Binding-site contacts:
Ligand atom O2P contacts residue ARG156 of chain 1.B at 4.3 Å.
Ligand atom O3P contacts residue GLY155 of chain 1.B at 3.6 Å.
Ligand atom C3' contacts residue ARG156 of chain 1.B at 4.2 Å.
Ligand atom C3 contacts residue LEU40 of chain 1.B at 3.3 Å (hydrophobic).
Ligand atom C2 contacts residue SER131 of chain 1.B at 4.0 Å.
Ligand atom C2 contacts residue LEU130 of chain 1.B at 3.5 Å (hydrophobic).
Ligand atom O3P contacts residue SER129 of chain 1.B at 2.4 Å (h-bond).
Ligand atom C1 contacts residue ARG156 of chain 1.B at 4.5 Å.
Ligand atom O2P contacts residue CYS152 of chain 1.B at 4.5 Å.
Ligand atom O3P contacts residue ARG157 of chain 1.B at 4.1 Å.
Ligand atom C3 contacts residue LEU130 of chain 1.B at 4.2 Å (hydrophobic).
Ligand atom C2 contacts residue SER129 of chain 1.B at 4.0 Å.
Ligand atom O3P contacts residue ARG156 of chain 1.B at 2.9 Å (salt-bridge).
Ligand atom C1 contacts residue ARG157 of chain 1.B at 4.2 Å.
Ligand atom C1' contacts residue ILE154 of chain 1.B at 4.3 Å (hydrophobic).
Ligand atom C3 contacts residue ARG156 of chain 1.B at 3.8 Å.
Ligand atom C3' contacts residue GLY155 of chain 1.B at 4.2 Å.
Ligand atom P contacts residue ARG156 of chain 1.B at 4.0 Å.
Ligand atom C2 contacts residue HIS63 of chain 1.B at 4.3 Å.
Ligand atom O2P contacts residue GLY155 of chain 1.B at 4.5 Å.
Ligand atom P contacts residue SER129 of chain 1.B at 1.5 Å.
Ligand atom C2' contacts residue HIS63 of chain 1.B at 3.5 Å.
Ligand atom O1P contacts residue HIS63 of chain 1.B at 4.0 Å.
Ligand atom O2P contacts residue HIS63 of chain 1.B at 3.2 Å (h-bond).
Ligand atom P contacts residue HIS63 of chain 1.B at 3.9 Å.
Ligand atom C1 contacts residue LEU130 of chain 1.B at 3.5 Å (hydrophobic).
Ligand atom C3 contacts residue ARG157 of chain 1.B at 3.9 Å.
Ligand atom C3' contacts residue ILE154 of chain 1.B at 3.0 Å (hydrophobic).
Ligand atom O1P contacts residue ARG156 of chain 1.B at 4.0 Å.
Ligand atom O2P contacts residue SER129 of chain 1.B at 2.3 Å (h-bond).
Ligand atom O1P contacts residue SER129 of chain 1.B at 2.5 Å (h-bond).
Ligand atom C2' contacts residue ARG156 of chain 1.B at 4.0 Å.
Ligand atom C3 contacts residue SER129 of chain 1.B at 4.2 Å.
Ligand atom C1 contacts residue SER129 of chain 1.B at 3.0 Å.
Ligand atom C1' contacts residue ARG156 of chain 1.B at 3.6 Å.
Ligand atom C3' contacts residue CYS152 of chain 1.B at 4.2 Å (hydrophobic).
Ligand atom C1' contacts residue HIS63 of chain 1.B at 3.9 Å.
Ligand atom C1' contacts residue SER129 of chain 1.B at 3.8 Å.

Sequence of chain 1.B:
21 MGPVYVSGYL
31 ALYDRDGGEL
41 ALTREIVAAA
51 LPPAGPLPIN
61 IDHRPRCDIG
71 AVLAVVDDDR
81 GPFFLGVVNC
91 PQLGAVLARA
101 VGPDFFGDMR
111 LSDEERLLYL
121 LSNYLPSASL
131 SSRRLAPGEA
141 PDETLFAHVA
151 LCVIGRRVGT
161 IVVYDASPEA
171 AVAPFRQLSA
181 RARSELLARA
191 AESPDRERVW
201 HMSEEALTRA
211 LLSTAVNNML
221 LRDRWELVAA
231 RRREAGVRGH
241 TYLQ

A small-molecule ligand and the protein it binds are described below.
Small molecule (SMILES): CC(C)O[PH](=O)OC(C)C